The protein below binds the small molecule below.
Small molecule (SMILES): CC(=O)N[C@@H]1[C@@H](O)[C@H](O)[C@@H](CO)O[C@H]1O

Sequence of chain 1.B:
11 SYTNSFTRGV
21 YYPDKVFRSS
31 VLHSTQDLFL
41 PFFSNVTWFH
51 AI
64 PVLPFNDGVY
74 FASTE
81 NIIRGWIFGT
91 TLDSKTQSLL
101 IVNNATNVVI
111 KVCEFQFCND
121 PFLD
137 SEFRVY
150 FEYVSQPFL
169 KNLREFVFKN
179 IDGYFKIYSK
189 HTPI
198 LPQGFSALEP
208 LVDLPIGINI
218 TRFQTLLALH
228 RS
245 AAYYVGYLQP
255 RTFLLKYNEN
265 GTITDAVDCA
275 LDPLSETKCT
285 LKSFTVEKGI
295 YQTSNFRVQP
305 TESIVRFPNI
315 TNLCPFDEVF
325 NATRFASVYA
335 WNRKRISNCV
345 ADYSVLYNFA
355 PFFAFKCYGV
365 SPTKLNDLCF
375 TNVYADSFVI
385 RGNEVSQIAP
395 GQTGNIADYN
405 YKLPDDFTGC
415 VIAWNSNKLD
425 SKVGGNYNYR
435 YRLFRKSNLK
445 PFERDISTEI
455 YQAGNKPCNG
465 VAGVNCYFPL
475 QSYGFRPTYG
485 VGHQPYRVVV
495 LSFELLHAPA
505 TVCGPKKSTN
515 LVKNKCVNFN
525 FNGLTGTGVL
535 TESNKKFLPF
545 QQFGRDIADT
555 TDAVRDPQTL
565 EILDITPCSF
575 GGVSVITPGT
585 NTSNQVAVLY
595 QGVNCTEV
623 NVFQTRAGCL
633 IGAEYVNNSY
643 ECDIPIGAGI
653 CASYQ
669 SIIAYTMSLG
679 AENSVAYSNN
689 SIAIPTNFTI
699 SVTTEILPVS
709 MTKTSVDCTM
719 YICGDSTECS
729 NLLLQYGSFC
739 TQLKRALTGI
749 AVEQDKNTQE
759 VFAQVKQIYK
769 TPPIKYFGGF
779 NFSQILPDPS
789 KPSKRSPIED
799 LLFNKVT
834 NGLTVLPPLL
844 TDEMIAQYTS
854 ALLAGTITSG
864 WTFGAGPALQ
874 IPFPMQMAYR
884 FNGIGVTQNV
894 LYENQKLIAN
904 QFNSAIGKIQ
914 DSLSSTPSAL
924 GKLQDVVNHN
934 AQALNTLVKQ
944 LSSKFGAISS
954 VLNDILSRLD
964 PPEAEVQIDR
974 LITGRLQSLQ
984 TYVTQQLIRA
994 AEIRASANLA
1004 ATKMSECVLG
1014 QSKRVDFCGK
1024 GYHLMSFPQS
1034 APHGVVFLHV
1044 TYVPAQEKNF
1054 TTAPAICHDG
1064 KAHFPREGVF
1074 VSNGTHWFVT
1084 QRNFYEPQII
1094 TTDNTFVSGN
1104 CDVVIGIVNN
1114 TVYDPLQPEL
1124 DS

Binding-site contacts:
Ligand atom N2 contacts residue ASN779 of chain 1.B at 2.9 Å (h-bond).
Ligand atom C8 contacts residue SER781 of chain 1.B at 3.8 Å.
Ligand atom C3 contacts residue SER781 of chain 1.B at 4.5 Å.
Ligand atom N2 contacts residue SER781 of chain 1.B at 3.4 Å.
Ligand atom O7 contacts residue ASN779 of chain 1.B at 2.9 Å (h-bond).
Ligand atom C3 contacts residue ASN779 of chain 1.B at 3.8 Å.
Ligand atom C2 contacts residue SER781 of chain 1.B at 4.2 Å.
Ligand atom C8 contacts residue ASN779 of chain 1.B at 3.6 Å.
Ligand atom C8 contacts residue PHE780 of chain 1.B at 3.2 Å (hydrophobic).
Ligand atom C7 contacts residue SER781 of chain 1.B at 4.0 Å.
Ligand atom C4 contacts residue ASN779 of chain 1.B at 4.2 Å.
Ligand atom C8 contacts residue LYS773 of chain 1.B at 3.3 Å.
Ligand atom C1 contacts residue ASN779 of chain 1.B at 1.4 Å.
Ligand atom C5 contacts residue ASN779 of chain 1.B at 3.6 Å.
Ligand atom C7 contacts residue LYS773 of chain 1.B at 4.3 Å.
Ligand atom C8 contacts residue PHE778 of chain 1.B at 4.3 Å (hydrophobic).
Ligand atom O7 contacts residue PHE780 of chain 1.B at 4.4 Å.
Ligand atom C2 contacts residue ASN779 of chain 1.B at 2.4 Å.
Ligand atom O5 contacts residue ASN779 of chain 1.B at 2.4 Å (h-bond).
Ligand atom C7 contacts residue PHE780 of chain 1.B at 4.1 Å (hydrophobic).
Ligand atom C1 contacts residue SER781 of chain 1.B at 4.2 Å.
Ligand atom C7 contacts residue ASN779 of chain 1.B at 3.0 Å.